Sequence of chain 1.A:
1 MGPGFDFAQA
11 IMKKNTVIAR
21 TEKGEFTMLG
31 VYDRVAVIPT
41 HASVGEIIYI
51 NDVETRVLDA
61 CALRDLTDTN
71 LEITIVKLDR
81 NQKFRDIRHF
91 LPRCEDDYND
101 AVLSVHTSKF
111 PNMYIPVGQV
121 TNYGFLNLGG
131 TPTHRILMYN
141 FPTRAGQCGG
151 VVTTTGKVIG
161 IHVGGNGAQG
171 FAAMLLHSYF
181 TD

Binding-site contacts:
Ligand atom C11 contacts residue GLY164 of chain 1.A at 3.9 Å.
Ligand atom C14 contacts residue ALA145 of chain 1.A at 4.4 Å (hydrophobic).
Ligand atom C08 contacts residue ARG144 of chain 1.A at 3.6 Å.
Ligand atom C09 contacts residue GLY165 of chain 1.A at 4.2 Å.
Ligand atom C11 contacts residue GLY165 of chain 1.A at 3.5 Å.
Ligand atom O12 contacts residue GLY164 of chain 1.A at 3.3 Å.
Ligand atom O12 contacts residue HIS162 of chain 1.A at 2.9 Å (h-bond).
Ligand atom C13 contacts residue GLY165 of chain 1.A at 3.5 Å.
Ligand atom C11 contacts residue THR143 of chain 1.A at 3.4 Å.
Ligand atom C07 contacts residue ALA145 of chain 1.A at 3.7 Å (hydrophobic).
Ligand atom O15 contacts residue GLY165 of chain 1.A at 4.2 Å.
Ligand atom C13 contacts residue THR143 of chain 1.A at 2.9 Å.
Ligand atom C13 contacts residue ASN166 of chain 1.A at 4.4 Å.
Ligand atom O06 contacts residue ALA145 of chain 1.A at 3.8 Å.
Ligand atom O15 contacts residue THR143 of chain 1.A at 3.9 Å.
Ligand atom C09 contacts residue THR143 of chain 1.A at 4.4 Å.
Ligand atom C07 contacts residue ARG144 of chain 1.A at 4.2 Å.
Ligand atom C11 contacts residue ARG144 of chain 1.A at 3.8 Å.
Ligand atom O15 contacts residue GLY167 of chain 1.A at 3.7 Å.
Ligand atom BR10 contacts residue ALA145 of chain 1.A at 4.0 Å.
Ligand atom BR10 contacts residue CYS148 of chain 1.A at 3.1 Å.
Ligand atom O12 contacts residue ARG144 of chain 1.A at 3.7 Å.
Ligand atom C11 contacts residue ALA145 of chain 1.A at 4.2 Å (hydrophobic).
Ligand atom C11 contacts residue HIS162 of chain 1.A at 4.1 Å.
Ligand atom C03 contacts residue GLY165 of chain 1.A at 3.7 Å.
Ligand atom C02 contacts residue GLY167 of chain 1.A at 4.3 Å.
Ligand atom O12 contacts residue THR143 of chain 1.A at 2.6 Å (h-bond).
Ligand atom C09 contacts residue ALA145 of chain 1.A at 3.5 Å (hydrophobic).
Ligand atom O12 contacts residue GLY165 of chain 1.A at 3.4 Å (h-bond).
Ligand atom C14 contacts residue GLY165 of chain 1.A at 4.1 Å.
Ligand atom C14 contacts residue THR143 of chain 1.A at 3.6 Å.
Ligand atom C13 contacts residue ARG144 of chain 1.A at 4.0 Å.
Ligand atom C14 contacts residue ARG144 of chain 1.A at 4.2 Å.
Ligand atom BR10 contacts residue ARG144 of chain 1.A at 3.4 Å.
Ligand atom C09 contacts residue ARG144 of chain 1.A at 3.4 Å.
Ligand atom C01 contacts residue GLY167 of chain 1.A at 4.1 Å.
Ligand atom C05 contacts residue ALA145 of chain 1.A at 4.2 Å (hydrophobic).
Ligand atom BR10 contacts residue GLY164 of chain 1.A at 4.4 Å.
Ligand atom C08 contacts residue ALA145 of chain 1.A at 3.2 Å (hydrophobic).
Ligand atom BR10 contacts residue HIS162 of chain 1.A at 3.8 Å.

This protein binds this small molecule.
Small molecule (SMILES): CC1(C)OC(=O)c2cc(Br)c(O)cc2O1